This protein binds this small molecule.
Small molecule (SMILES): C[C@@H]1NC(=O)[C@H](C[C@@](C)(O)CO)NC(=O)[C@@H]2CC3=C(N=C4C=CC=CC43)SC[C@H](NC(=O)[C@@H]([C@H](C)O)NC1=O)C(=O)N1C[C@H](O)C[C@H]1C(=O)N[C@@H](C)C(=O)N2

Binding-site contacts:
Ligand atom CG2 contacts residue GLU205 of chain 1.A at 3.2 Å.
Ligand atom N contacts residue ILE75 of chain 1.B at 4.0 Å.
Ligand atom CZ2 contacts residue ILE75 of chain 1.B at 3.8 Å (hydrophobic).
Ligand atom CZ3 contacts residue SER199 of chain 1.A at 4.1 Å.
Ligand atom CB contacts residue ILE75 of chain 1.B at 3.9 Å (hydrophobic).
Ligand atom N contacts residue GLY197 of chain 1.A at 3.6 Å.
Ligand atom CH2 contacts residue THR194 of chain 1.A at 4.0 Å.
Ligand atom CG contacts residue GLU72 of chain 1.B at 3.6 Å.
Ligand atom CE3 contacts residue ILE75 of chain 1.B at 4.0 Å (hydrophobic).
Ligand atom CZ3 contacts residue THR194 of chain 1.A at 3.9 Å.
Ligand atom CE3 contacts residue SER199 of chain 1.A at 3.7 Å.
Ligand atom O1 contacts residue GLY197 of chain 1.A at 2.6 Å (h-bond).
Ligand atom CE2 contacts residue SER199 of chain 1.A at 3.8 Å.
Ligand atom CD1 contacts residue GLY197 of chain 1.A at 3.5 Å.
Ligand atom C contacts residue GLU72 of chain 1.B at 3.5 Å.
Ligand atom CG2 contacts residue SER199 of chain 1.A at 3.9 Å.
Ligand atom CD contacts residue GLU72 of chain 1.B at 3.6 Å.
Ligand atom CB contacts residue GLU72 of chain 1.B at 3.9 Å.
Ligand atom CB contacts residue GLY197 of chain 1.A at 3.7 Å.
Ligand atom CZ2 contacts residue ARG177 of chain 1.B at 4.0 Å.
Ligand atom CB contacts residue GLU72 of chain 1.B at 3.5 Å.
Ligand atom CB contacts residue TYR198 of chain 1.A at 3.8 Å (hydrophobic).
Ligand atom CA contacts residue SER199 of chain 1.A at 3.5 Å.
Ligand atom NE1 contacts residue ILE75 of chain 1.B at 4.0 Å.
Ligand atom CG contacts residue GLY197 of chain 1.A at 3.4 Å.
Ligand atom CD2 contacts residue ILE75 of chain 1.B at 3.7 Å (hydrophobic).
Ligand atom CE2 contacts residue ILE75 of chain 1.B at 3.6 Å (hydrophobic).
Ligand atom CB contacts residue SER199 of chain 1.A at 3.6 Å.
Ligand atom N contacts residue SER199 of chain 1.A at 3.0 Å (h-bond).
Ligand atom N contacts residue GLU72 of chain 1.B at 2.7 Å (salt-bridge).
Ligand atom OG1 contacts residue ARG290 of chain 1.C at 3.6 Å.
Ligand atom CA contacts residue GLU205 of chain 1.A at 3.8 Å.
Ligand atom CA contacts residue GLU72 of chain 1.B at 3.5 Å.
Ligand atom CG contacts residue SER199 of chain 1.A at 4.0 Å.
Ligand atom CD2 contacts residue SER199 of chain 1.A at 3.6 Å.
Ligand atom O contacts residue GLN246 of chain 1.A at 3.4 Å (h-bond).
Ligand atom CE3 contacts residue PRO112 of chain 1.B at 3.7 Å (hydrophobic).
Ligand atom CB contacts residue GLU205 of chain 1.A at 3.3 Å.
Ligand atom O contacts residue TYR198 of chain 1.A at 3.9 Å.
Ligand atom CZ3 contacts residue PRO112 of chain 1.B at 3.5 Å (hydrophobic).

Sequence of chain 1.C:
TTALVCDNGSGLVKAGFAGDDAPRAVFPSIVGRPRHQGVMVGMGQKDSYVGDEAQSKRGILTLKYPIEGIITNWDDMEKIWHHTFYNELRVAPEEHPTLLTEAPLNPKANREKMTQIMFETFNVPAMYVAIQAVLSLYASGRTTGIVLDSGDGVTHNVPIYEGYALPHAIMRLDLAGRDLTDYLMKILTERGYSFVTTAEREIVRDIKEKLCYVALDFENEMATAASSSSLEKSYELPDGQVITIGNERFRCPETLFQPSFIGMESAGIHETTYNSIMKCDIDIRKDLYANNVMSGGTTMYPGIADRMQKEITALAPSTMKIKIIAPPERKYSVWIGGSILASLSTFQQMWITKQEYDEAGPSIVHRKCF

Sequence of chain 1.B:
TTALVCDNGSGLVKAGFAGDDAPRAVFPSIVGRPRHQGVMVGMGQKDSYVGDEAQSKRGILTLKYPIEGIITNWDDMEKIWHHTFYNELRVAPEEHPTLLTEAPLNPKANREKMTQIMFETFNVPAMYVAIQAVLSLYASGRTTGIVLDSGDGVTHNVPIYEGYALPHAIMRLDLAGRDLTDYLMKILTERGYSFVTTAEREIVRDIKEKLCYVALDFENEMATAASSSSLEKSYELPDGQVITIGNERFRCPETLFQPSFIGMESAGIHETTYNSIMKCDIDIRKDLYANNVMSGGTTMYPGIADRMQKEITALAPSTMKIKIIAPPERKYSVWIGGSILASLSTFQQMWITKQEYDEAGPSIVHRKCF

Sequence of chain 1.A:
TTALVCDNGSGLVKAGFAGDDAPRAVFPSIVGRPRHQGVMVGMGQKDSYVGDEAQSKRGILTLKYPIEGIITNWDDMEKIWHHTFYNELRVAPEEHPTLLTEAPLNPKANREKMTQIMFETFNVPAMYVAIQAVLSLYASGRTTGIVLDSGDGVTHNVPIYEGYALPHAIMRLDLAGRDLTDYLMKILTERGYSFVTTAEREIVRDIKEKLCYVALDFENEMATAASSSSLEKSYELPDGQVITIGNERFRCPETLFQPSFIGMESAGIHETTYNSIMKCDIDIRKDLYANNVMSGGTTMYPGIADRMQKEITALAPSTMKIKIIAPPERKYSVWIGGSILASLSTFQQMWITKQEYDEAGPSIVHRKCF